Sequence of chain 2.B:
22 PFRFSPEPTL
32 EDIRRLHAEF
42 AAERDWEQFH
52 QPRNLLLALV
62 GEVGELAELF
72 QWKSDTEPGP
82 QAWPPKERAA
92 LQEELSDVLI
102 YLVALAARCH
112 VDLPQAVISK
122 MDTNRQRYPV

Binding-site contacts:
Ligand atom O2A contacts residue GLU63 of chain 2.A at 3.3 Å (salt-bridge).
Ligand atom O2G contacts residue ARG128 of chain 1.A at 2.8 Å (salt-bridge).
Ligand atom O2A contacts residue MG1 of chain 2.D at 2.1 Å.
Ligand atom N1 contacts residue TYR102 of chain 2.A at 3.4 Å (h-bond).
Ligand atom N4 contacts residue HIS51 of chain 2.A at 3.4 Å (h-bond).
Ligand atom C5 contacts residue TRP47 of chain 2.A at 3.6 Å (hydrophobic).
Ligand atom C6 contacts residue TYR102 of chain 2.A at 3.3 Å (hydrophobic).
Ligand atom O5' contacts residue TYR102 of chain 2.A at 3.6 Å.
Ligand atom O2B contacts residue GLU63 of chain 2.A at 3.2 Å (salt-bridge).
Ligand atom O1B contacts residue LYS121 of chain 1.A at 2.7 Å (salt-bridge).
Ligand atom O2B contacts residue GLU66 of chain 2.A at 3.2 Å (salt-bridge).
Ligand atom C3' contacts residue ASN125 of chain 1.A at 3.6 Å.
Ligand atom C4 contacts residue TRP73 of chain 2.B at 3.6 Å (hydrophobic).
Ligand atom O3G contacts residue GLU66 of chain 2.A at 3.0 Å (salt-bridge).
Ligand atom O2 contacts residue HIS38 of chain 2.A at 2.6 Å (h-bond).
Ligand atom O2B contacts residue MG1 of chain 2.D at 2.2 Å.
Ligand atom N3 contacts residue TRP47 of chain 2.A at 3.5 Å.
Ligand atom O2B contacts residue MG1 of chain 2.C at 2.3 Å.
Ligand atom PG contacts residue MG1 of chain 2.D at 3.4 Å.
Ligand atom N4 contacts residue TRP73 of chain 2.B at 3.4 Å.
Ligand atom O1A contacts residue TYR129 of chain 1.A at 2.2 Å (h-bond).
Ligand atom C4' contacts residue ASP98 of chain 2.A at 3.5 Å.
Ligand atom C4 contacts residue TRP47 of chain 2.A at 3.5 Å (hydrophobic).
Ligand atom C5' contacts residue TYR102 of chain 2.A at 3.5 Å (hydrophobic).
Ligand atom PA contacts residue TYR129 of chain 1.A at 3.6 Å.
Ligand atom O4' contacts residue ASN125 of chain 1.A at 3.4 Å (h-bond).
Ligand atom PB contacts residue MG1 of chain 2.D at 3.3 Å.
Ligand atom O3G contacts residue MG1 of chain 2.D at 2.2 Å.
Ligand atom O3' contacts residue ASP98 of chain 2.A at 2.6 Å (salt-bridge).
Ligand atom O3' contacts residue ASN125 of chain 1.A at 2.8 Å (h-bond).
Ligand atom N4 contacts residue TRP47 of chain 2.A at 3.6 Å.
Ligand atom C5 contacts residue TYR102 of chain 2.A at 3.5 Å (hydrophobic).
Ligand atom N3 contacts residue HIS51 of chain 2.A at 3.0 Å (h-bond).
Ligand atom PB contacts residue MG1 of chain 2.C at 3.5 Å.
Ligand atom C4' contacts residue ASN125 of chain 1.A at 3.6 Å.
Ligand atom C3' contacts residue ASP98 of chain 2.A at 3.3 Å.
Ligand atom PA contacts residue MG1 of chain 2.D at 3.5 Å.
Ligand atom O2B contacts residue ASP98 of chain 2.A at 3.1 Å (salt-bridge).
Ligand atom O1B contacts residue ASP98 of chain 2.A at 3.5 Å (salt-bridge).
Ligand atom O3' contacts residue ILE101 of chain 2.A at 3.6 Å.

Sequence of chain 1.A:
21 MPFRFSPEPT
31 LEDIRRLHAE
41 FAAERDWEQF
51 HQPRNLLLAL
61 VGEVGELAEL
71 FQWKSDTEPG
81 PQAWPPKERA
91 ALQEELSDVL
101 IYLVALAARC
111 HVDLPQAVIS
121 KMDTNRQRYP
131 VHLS

Sequence of chain 2.A:
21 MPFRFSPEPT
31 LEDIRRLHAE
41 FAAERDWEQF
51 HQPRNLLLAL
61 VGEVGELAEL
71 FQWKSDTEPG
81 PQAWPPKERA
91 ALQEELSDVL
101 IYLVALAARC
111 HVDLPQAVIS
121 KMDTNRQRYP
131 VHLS

A protein and the small-molecule ligand that binds it are described below.
Small molecule (SMILES): Nc1ccn([C@H]2C[C@H](O)[C@@H](COP(=O)(O)NP(=O)(O)OP(=O)(O)O)O2)c(=O)n1